This protein binds this small molecule.
Small molecule (SMILES): Cc1[nH]c2ccccc2c(=O)c1O

Binding-site contacts:
Ligand atom C contacts residue HIS100 of chain 1.B at 4.0 Å.
Ligand atom C4 contacts residue HIS102 of chain 1.B at 3.9 Å.
Ligand atom C4 contacts residue TRP160 of chain 1.B at 3.2 Å (hydrophobic).
Ligand atom C6 contacts residue ILE192 of chain 1.B at 3.2 Å (hydrophobic).
Ligand atom C3 contacts residue TRP160 of chain 1.B at 3.6 Å (hydrophobic).
Ligand atom O13 contacts residue TRP160 of chain 1.B at 3.4 Å.
Ligand atom C9 contacts residue TRP185 of chain 1.B at 4.0 Å (hydrophobic).
Ligand atom C7 contacts residue SER188 of chain 1.B at 3.4 Å.
Ligand atom O13 contacts residue HIS102 of chain 1.B at 3.5 Å.
Ligand atom O3 contacts residue SER101 of chain 1.B at 3.1 Å.
Ligand atom O13 contacts residue HIS251 of chain 1.B at 3.2 Å (h-bond).
Ligand atom C8 contacts residue SER188 of chain 1.B at 3.7 Å.
Ligand atom O13 contacts residue SER101 of chain 1.B at 2.8 Å (h-bond).
Ligand atom C2 contacts residue TRP160 of chain 1.B at 3.8 Å (hydrophobic).
Ligand atom C4 contacts residue HIS251 of chain 1.B at 3.8 Å.
Ligand atom O3 contacts residue TRP160 of chain 1.B at 4.0 Å.
Ligand atom O3 contacts residue HIS100 of chain 1.B at 2.9 Å (h-bond).
Ligand atom C5 contacts residue TRP160 of chain 1.B at 3.9 Å (hydrophobic).
Ligand atom C contacts residue MET177 of chain 1.B at 3.6 Å (hydrophobic).
Ligand atom C9 contacts residue TRP36 of chain 1.B at 3.8 Å (hydrophobic).
Ligand atom C6 contacts residue LEU143 of chain 1.B at 4.0 Å (hydrophobic).
Ligand atom C8 contacts residue TRP185 of chain 1.B at 3.4 Å (hydrophobic).
Ligand atom O3 contacts residue HIS251 of chain 1.B at 2.5 Å (h-bond).
Ligand atom C10 contacts residue TRP160 of chain 1.B at 3.5 Å (hydrophobic).
Ligand atom C contacts residue TRP36 of chain 1.B at 3.5 Å (hydrophobic).
Ligand atom N1 contacts residue TRP160 of chain 1.B at 4.0 Å.
Ligand atom C4 contacts residue SER101 of chain 1.B at 3.4 Å.
Ligand atom C8 contacts residue TRP36 of chain 1.B at 3.8 Å (hydrophobic).
Ligand atom C3 contacts residue HIS251 of chain 1.B at 3.5 Å.
Ligand atom N1 contacts residue TRP36 of chain 1.B at 2.8 Å (h-bond).
Ligand atom C3 contacts residue SER101 of chain 1.B at 3.6 Å.
Ligand atom C7 contacts residue ILE192 of chain 1.B at 3.4 Å (hydrophobic).
Ligand atom C10 contacts residue HIS102 of chain 1.B at 4.0 Å.
Ligand atom C9 contacts residue TRP160 of chain 1.B at 3.9 Å (hydrophobic).
Ligand atom C2 contacts residue TRP36 of chain 1.B at 3.5 Å (hydrophobic).
Ligand atom C5 contacts residue HIS102 of chain 1.B at 3.6 Å.
Ligand atom C7 contacts residue TRP185 of chain 1.B at 4.0 Å (hydrophobic).
Ligand atom C7 contacts residue LEU143 of chain 1.B at 3.6 Å (hydrophobic).
Ligand atom C contacts residue HIS38 of chain 1.B at 3.5 Å.
Ligand atom C5 contacts residue ILE192 of chain 1.B at 3.8 Å (hydrophobic).

Sequence of chain 1.B:
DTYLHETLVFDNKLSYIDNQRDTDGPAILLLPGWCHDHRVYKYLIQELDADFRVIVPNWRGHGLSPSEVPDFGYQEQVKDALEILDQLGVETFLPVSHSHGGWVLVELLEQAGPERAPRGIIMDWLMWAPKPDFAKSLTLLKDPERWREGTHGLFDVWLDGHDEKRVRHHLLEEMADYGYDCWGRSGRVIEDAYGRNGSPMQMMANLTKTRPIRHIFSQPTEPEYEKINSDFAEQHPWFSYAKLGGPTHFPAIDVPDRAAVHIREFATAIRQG